Sequence of chain 1.A:
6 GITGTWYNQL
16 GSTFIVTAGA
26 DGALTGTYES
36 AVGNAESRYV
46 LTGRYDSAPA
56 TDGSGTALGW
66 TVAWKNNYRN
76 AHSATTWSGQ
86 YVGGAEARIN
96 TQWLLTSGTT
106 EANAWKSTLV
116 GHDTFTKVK

The protein below binds the small molecule below.
Small molecule (SMILES): CC(C)[C@@H]1NC(=O)[C@H](C)NC(=O)CNC(=O)[C@@H]2CSSC[C@H](NC(=O)[C@@H](N)CCCN=C(N)N)C(=O)N[C@@H](CSSC[C@@H](C=O)NC(=O)[C@H](CCC(=O)O)NC(=O)[C@H](CCC(=O)O)NC1=O)C(=O)N[C@@H](CC1=NC=NC1)C(=O)N1CCC[C@H]1C(=O)N[C@@H](CCC(N)=O)C(=O)N2

Sequence of chain 1.G:
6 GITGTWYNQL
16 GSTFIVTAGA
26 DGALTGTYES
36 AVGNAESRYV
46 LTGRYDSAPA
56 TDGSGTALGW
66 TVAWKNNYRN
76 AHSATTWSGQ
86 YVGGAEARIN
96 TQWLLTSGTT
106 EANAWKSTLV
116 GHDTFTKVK

Binding-site contacts:
Ligand atom O contacts residue LEU15 of chain 1.G at 4.1 Å.
Ligand atom CE1 contacts residue LEU100 of chain 1.G at 4.1 Å (hydrophobic).
Ligand atom CB contacts residue ARG74 of chain 1.G at 4.0 Å.
Ligand atom O contacts residue SER17 of chain 1.G at 3.8 Å.
Ligand atom CA contacts residue SER17 of chain 1.G at 3.6 Å.
Ligand atom O contacts residue SER35 of chain 1.G at 3.7 Å.
Ligand atom CE1 contacts residue TRP69 of chain 1.G at 3.6 Å (hydrophobic).
Ligand atom CG contacts residue TRP69 of chain 1.G at 4.0 Å (hydrophobic).
Ligand atom N contacts residue ARG74 of chain 1.G at 4.0 Å.
Ligand atom CG contacts residue TRP110 of chain 1.A at 3.2 Å (hydrophobic).
Ligand atom OE2 contacts residue ARG74 of chain 1.G at 3.7 Å.
Ligand atom CE1 contacts residue SER78 of chain 1.G at 4.1 Å.
Ligand atom CB contacts residue TRP110 of chain 1.A at 3.5 Å (hydrophobic).
Ligand atom O contacts residue SER35 of chain 1.G at 3.6 Å.
Ligand atom N contacts residue SER17 of chain 1.G at 3.7 Å.
Ligand atom CB contacts residue TRP69 of chain 1.G at 3.3 Å (hydrophobic).
Ligand atom NE2 contacts residue LEU100 of chain 1.G at 3.8 Å.
Ligand atom NE2 contacts residue SER78 of chain 1.G at 3.2 Å (h-bond).
Ligand atom CB contacts residue TYR44 of chain 1.G at 3.9 Å (hydrophobic).
Ligand atom CD contacts residue THR80 of chain 1.G at 3.9 Å.
Ligand atom CG contacts residue TRP110 of chain 1.A at 4.0 Å (hydrophobic).
Ligand atom OE2 contacts residue GLU41 of chain 1.G at 4.0 Å.
Ligand atom O contacts residue LEU15 of chain 1.G at 3.7 Å.
Ligand atom CG1 contacts residue VAL37 of chain 1.G at 3.7 Å (hydrophobic).
Ligand atom OE1 contacts residue THR80 of chain 1.G at 4.0 Å.
Ligand atom O contacts residue ARG74 of chain 1.G at 3.5 Å (salt-bridge).
Ligand atom CG1 contacts residue ASN39 of chain 1.G at 3.5 Å.
Ligand atom CB contacts residue TRP110 of chain 1.A at 3.5 Å (hydrophobic).
Ligand atom CG2 contacts residue VAL37 of chain 1.G at 3.6 Å (hydrophobic).
Ligand atom CG contacts residue TYR44 of chain 1.G at 3.4 Å (hydrophobic).
Ligand atom CG2 contacts residue SER35 of chain 1.G at 3.9 Å.
Ligand atom CB contacts residue TRP110 of chain 1.A at 3.9 Å (hydrophobic).
Ligand atom NE2 contacts residue TRP69 of chain 1.G at 3.6 Å.
Ligand atom NE2 contacts residue TRP69 of chain 1.G at 3.9 Å.
Ligand atom NE2 contacts residue LEU100 of chain 1.G at 4.0 Å.
Ligand atom OE1 contacts residue TRP98 of chain 1.G at 3.4 Å.
Ligand atom CD contacts residue ALA107 of chain 1.A at 3.8 Å (hydrophobic).
Ligand atom OE1 contacts residue TRP82 of chain 1.G at 3.9 Å.
Ligand atom SG contacts residue TRP110 of chain 1.A at 3.4 Å.
Ligand atom NE2 contacts residue THR80 of chain 1.G at 2.7 Å (h-bond).